Sequence of chain 1.A:
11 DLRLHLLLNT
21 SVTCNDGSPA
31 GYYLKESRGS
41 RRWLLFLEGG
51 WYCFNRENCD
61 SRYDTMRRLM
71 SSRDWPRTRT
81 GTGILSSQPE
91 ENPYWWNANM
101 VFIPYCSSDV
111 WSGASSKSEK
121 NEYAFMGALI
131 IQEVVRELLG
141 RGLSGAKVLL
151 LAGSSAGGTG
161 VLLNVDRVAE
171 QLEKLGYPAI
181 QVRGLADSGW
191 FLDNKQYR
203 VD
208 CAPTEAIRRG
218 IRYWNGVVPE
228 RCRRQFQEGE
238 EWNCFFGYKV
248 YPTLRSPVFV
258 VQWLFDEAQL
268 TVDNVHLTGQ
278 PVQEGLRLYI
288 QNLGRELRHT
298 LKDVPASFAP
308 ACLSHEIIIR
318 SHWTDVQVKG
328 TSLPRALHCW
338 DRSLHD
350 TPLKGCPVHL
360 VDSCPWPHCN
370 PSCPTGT

A small-molecule ligand and the protein it binds are described below.
Small molecule (SMILES): O=C1N2c3ccccc3C[C@H]2CC1(F)F

Binding-site contacts:
Ligand atom F03 contacts residue PHE191 of chain 1.A at 3.7 Å.
Ligand atom O15 contacts residue ALA156 of chain 1.A at 3.2 Å (h-bond).
Ligand atom O15 contacts residue SER155 of chain 1.A at 3.7 Å.
Ligand atom F01 contacts residue TRP51 of chain 1.A at 2.7 Å.
Ligand atom C10 contacts residue PHE242 of chain 1.A at 3.4 Å (hydrophobic).
Ligand atom C14 contacts residue ALA156 of chain 1.A at 4.2 Å (hydrophobic).
Ligand atom C12 contacts residue TYR52 of chain 1.A at 4.3 Å (hydrophobic).
Ligand atom C02 contacts residue PHE191 of chain 1.A at 4.0 Å (hydrophobic).
Ligand atom C09 contacts residue PHE243 of chain 1.A at 3.8 Å (hydrophobic).
Ligand atom C05 contacts residue TYR52 of chain 1.A at 4.0 Å (hydrophobic).
Ligand atom C06 contacts residue PRO210 of chain 1.A at 4.1 Å (hydrophobic).
Ligand atom O15 contacts residue THR159 of chain 1.A at 4.2 Å.
Ligand atom C04 contacts residue ALA265 of chain 1.A at 4.0 Å (hydrophobic).
Ligand atom C06 contacts residue PHE191 of chain 1.A at 3.8 Å (hydrophobic).
Ligand atom F03 contacts residue HIS312 of chain 1.A at 4.2 Å.
Ligand atom F03 contacts residue ALA265 of chain 1.A at 3.6 Å.
Ligand atom C08 contacts residue PRO210 of chain 1.A at 3.7 Å (hydrophobic).
Ligand atom C05 contacts residue TRP51 of chain 1.A at 3.8 Å (hydrophobic).
Ligand atom O15 contacts residue PHE191 of chain 1.A at 3.5 Å.
Ligand atom C09 contacts residue PHE191 of chain 1.A at 4.1 Å (hydrophobic).
Ligand atom F01 contacts residue TYR52 of chain 1.A at 4.1 Å.
Ligand atom C10 contacts residue THR159 of chain 1.A at 4.0 Å.
Ligand atom C07 contacts residue PHE191 of chain 1.A at 3.4 Å (hydrophobic).
Ligand atom C02 contacts residue TRP51 of chain 1.A at 3.7 Å (hydrophobic).
Ligand atom N13 contacts residue PHE191 of chain 1.A at 3.5 Å.
Ligand atom C04 contacts residue TRP51 of chain 1.A at 3.3 Å (hydrophobic).
Ligand atom C11 contacts residue THR159 of chain 1.A at 3.8 Å.
Ligand atom C11 contacts residue PHE191 of chain 1.A at 3.8 Å (hydrophobic).
Ligand atom C12 contacts residue PHE191 of chain 1.A at 3.4 Å (hydrophobic).
Ligand atom C05 contacts residue PHE191 of chain 1.A at 4.2 Å (hydrophobic).
Ligand atom C09 contacts residue PHE242 of chain 1.A at 3.5 Å (hydrophobic).
Ligand atom C02 contacts residue SER155 of chain 1.A at 4.1 Å.
Ligand atom C04 contacts residue PHE191 of chain 1.A at 3.8 Å (hydrophobic).
Ligand atom F03 contacts residue SER155 of chain 1.A at 3.1 Å.
Ligand atom C07 contacts residue PRO210 of chain 1.A at 4.2 Å (hydrophobic).
Ligand atom C14 contacts residue PHE191 of chain 1.A at 3.4 Å (hydrophobic).
Ligand atom C08 contacts residue PHE191 of chain 1.A at 3.7 Å (hydrophobic).
Ligand atom C10 contacts residue PHE191 of chain 1.A at 4.1 Å (hydrophobic).
Ligand atom N13 contacts residue TYR52 of chain 1.A at 4.0 Å.
Ligand atom C08 contacts residue PHE243 of chain 1.A at 3.8 Å (hydrophobic).